Binding-site contacts:
Ligand atom O1A contacts residue SER18 of chain 1.A at 3.3 Å (h-bond).
Ligand atom O2B contacts residue VAL15 of chain 1.A at 3.3 Å (h-bond).
Ligand atom N3B contacts residue MG1 of chain 1.D at 3.4 Å.
Ligand atom O4' contacts residue LYS118 of chain 1.A at 3.3 Å (salt-bridge).
Ligand atom O1A contacts residue ALA19 of chain 1.A at 2.9 Å (h-bond).
Ligand atom PB contacts residue MG1 of chain 1.D at 3.2 Å.
Ligand atom N1 contacts residue ASP120 of chain 1.A at 2.8 Å (salt-bridge).
Ligand atom O6 contacts residue ASP120 of chain 1.A at 3.3 Å (salt-bridge).
Ligand atom O1B contacts residue SER18 of chain 1.A at 2.9 Å (h-bond).
Ligand atom O2' contacts residue VAL30 of chain 1.A at 2.8 Å (h-bond).
Ligand atom O2B contacts residue LYS17 of chain 1.A at 2.8 Å (salt-bridge).
Ligand atom O1B contacts residue MG1 of chain 1.D at 2.1 Å.
Ligand atom C6 contacts residue ASP120 of chain 1.A at 3.5 Å.
Ligand atom O1G contacts residue THR36 of chain 1.A at 2.9 Å (h-bond).
Ligand atom O2G contacts residue GLN62 of chain 1.A at 2.9 Å (h-bond).
Ligand atom O3G contacts residue LYS17 of chain 1.A at 2.7 Å (salt-bridge).
Ligand atom C2' contacts residue VAL30 of chain 1.A at 3.6 Å (hydrophobic).
Ligand atom O6 contacts residue ALA147 of chain 1.A at 2.9 Å (h-bond).
Ligand atom O6 contacts residue LYS118 of chain 1.A at 3.4 Å.
Ligand atom PG contacts residue MG1 of chain 1.D at 3.2 Å.
Ligand atom O3G contacts residue GLY13 of chain 1.A at 3.4 Å.
Ligand atom O6 contacts residue SER146 of chain 1.A at 3.5 Å.
Ligand atom N3B contacts residue GLY14 of chain 1.A at 3.1 Å (h-bond).
Ligand atom O2G contacts residue PRO35 of chain 1.A at 3.3 Å.
Ligand atom O3A contacts residue GLY16 of chain 1.A at 3.2 Å (h-bond).
Ligand atom N7 contacts residue ASN117 of chain 1.A at 3.1 Å (h-bond).
Ligand atom O1G contacts residue MG1 of chain 1.D at 1.9 Å.
Ligand atom O3G contacts residue GLY61 of chain 1.A at 2.9 Å (h-bond).
Ligand atom O2B contacts residue GLY14 of chain 1.A at 3.5 Å (h-bond).
Ligand atom C8 contacts residue ALA19 of chain 1.A at 3.5 Å (hydrophobic).
Ligand atom O2B contacts residue GLY16 of chain 1.A at 3.1 Å (h-bond).
Ligand atom N2 contacts residue LEU121 of chain 1.A at 3.5 Å.
Ligand atom O3' contacts residue ASP31 of chain 1.A at 2.9 Å (salt-bridge).
Ligand atom O6 contacts residue ASN117 of chain 1.A at 3.4 Å (h-bond).
Ligand atom O2' contacts residue ASP31 of chain 1.A at 3.1 Å (salt-bridge).
Ligand atom O1A contacts residue GLY16 of chain 1.A at 3.3 Å.
Ligand atom C6 contacts residue LYS118 of chain 1.A at 3.6 Å.
Ligand atom O2' contacts residue PHE29 of chain 1.A at 3.5 Å.
Ligand atom N2 contacts residue ASP120 of chain 1.A at 2.8 Å (salt-bridge).
Ligand atom C3' contacts residue GLU32 of chain 1.A at 3.6 Å.

This small molecule binds to this protein.
Small molecule (SMILES): Nc1nc2c(ncn2[C@@H]2O[C@H](CO[P](=O)(O)O[P](=O)(O)NP(=O)(O)O)[C@@H](O)[C@H]2O)c(=O)[nH]1

Sequence of chain 1.A:
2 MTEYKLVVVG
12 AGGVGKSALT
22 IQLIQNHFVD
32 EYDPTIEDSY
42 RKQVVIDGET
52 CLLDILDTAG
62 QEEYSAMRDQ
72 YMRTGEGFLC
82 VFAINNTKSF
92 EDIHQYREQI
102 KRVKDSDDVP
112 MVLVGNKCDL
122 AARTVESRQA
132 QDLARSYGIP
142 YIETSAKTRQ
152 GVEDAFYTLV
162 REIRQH